Binding-site contacts:
Ligand atom O19 contacts residue CYS157 of chain 4.C at 3.2 Å (h-bond).
Ligand atom C21 contacts residue ASP45 of chain 4.A at 4.1 Å.
Ligand atom C18 contacts residue CYS157 of chain 4.C at 2.8 Å (hydrophobic).
Ligand atom C21 contacts residue CYS157 of chain 4.C at 2.8 Å (hydrophobic).
Ligand atom C22 contacts residue CYS157 of chain 4.C at 4.0 Å (hydrophobic).
Ligand atom C20 contacts residue CYS157 of chain 4.C at 1.8 Å (hydrophobic).
Ligand atom N17 contacts residue CYS157 of chain 4.C at 4.0 Å.

Sequence of chain 4.A:
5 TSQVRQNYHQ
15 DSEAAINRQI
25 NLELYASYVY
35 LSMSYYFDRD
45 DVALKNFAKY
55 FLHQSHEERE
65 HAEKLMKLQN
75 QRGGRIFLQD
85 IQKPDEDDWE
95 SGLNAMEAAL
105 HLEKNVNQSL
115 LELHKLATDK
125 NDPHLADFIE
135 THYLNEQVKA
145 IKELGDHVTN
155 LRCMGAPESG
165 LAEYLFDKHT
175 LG

Sequence of chain 4.C:
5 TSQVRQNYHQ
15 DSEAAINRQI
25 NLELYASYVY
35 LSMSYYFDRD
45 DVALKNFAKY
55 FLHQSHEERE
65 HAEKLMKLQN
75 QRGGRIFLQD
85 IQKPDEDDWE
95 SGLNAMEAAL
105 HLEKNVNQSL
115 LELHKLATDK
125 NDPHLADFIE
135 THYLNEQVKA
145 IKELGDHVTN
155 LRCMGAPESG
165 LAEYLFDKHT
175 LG

A protein and the small-molecule ligand that binds it are described below.
Small molecule (SMILES): CCCCSC(=S)SC(C)(C)C(=O)NCCN1C(=O)CCC1=O